Sequence of chain 1.D:
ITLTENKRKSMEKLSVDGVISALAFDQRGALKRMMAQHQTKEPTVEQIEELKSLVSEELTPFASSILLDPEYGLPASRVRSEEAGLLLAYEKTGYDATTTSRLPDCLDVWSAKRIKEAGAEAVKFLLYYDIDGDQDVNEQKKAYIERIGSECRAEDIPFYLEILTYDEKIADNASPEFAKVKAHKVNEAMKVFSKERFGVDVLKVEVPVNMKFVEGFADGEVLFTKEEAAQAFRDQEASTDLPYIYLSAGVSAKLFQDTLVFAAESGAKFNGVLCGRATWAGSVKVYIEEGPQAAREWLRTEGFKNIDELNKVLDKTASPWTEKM

A small-molecule ligand and the protein it binds are described below.
Small molecule (SMILES): O=P(O)(O)OC[C@H](O)CO

Binding-site contacts:
Ligand atom O4P contacts residue GLY252 of chain 1.D at 3.9 Å.
Ligand atom C1 contacts residue GLN29 of chain 1.D at 4.0 Å.
Ligand atom O3P contacts residue LEU276 of chain 1.D at 3.4 Å (h-bond).
Ligand atom O3P contacts residue SER250 of chain 1.D at 2.2 Å (h-bond).
Ligand atom O1 contacts residue LEU69 of chain 1.D at 3.9 Å.
Ligand atom O1 contacts residue LYS206 of chain 1.D at 2.8 Å (salt-bridge).
Ligand atom P contacts residue GLN29 of chain 1.D at 3.9 Å.
Ligand atom C3 contacts residue LYS206 of chain 1.D at 3.0 Å.
Ligand atom P contacts residue ARG279 of chain 1.D at 3.4 Å.
Ligand atom C1 contacts residue GLU164 of chain 1.D at 4.1 Å.
Ligand atom P contacts residue GLY278 of chain 1.D at 3.5 Å.
Ligand atom O3P contacts residue CYS277 of chain 1.D at 3.7 Å.
Ligand atom O2P contacts residue GLY278 of chain 1.D at 3.1 Å.
Ligand atom O1 contacts residue LYS126 of chain 1.D at 3.1 Å (salt-bridge).
Ligand atom O1P contacts residue GLY278 of chain 1.D at 4.0 Å.
Ligand atom O3P contacts residue ALA251 of chain 1.D at 3.8 Å.
Ligand atom C2 contacts residue GLU164 of chain 1.D at 4.2 Å.
Ligand atom O1P contacts residue LYS206 of chain 1.D at 4.1 Å.
Ligand atom C1 contacts residue LEU69 of chain 1.D at 4.0 Å (hydrophobic).
Ligand atom O4P contacts residue ALA251 of chain 1.D at 3.4 Å (h-bond).
Ligand atom O2P contacts residue SER250 of chain 1.D at 3.4 Å (h-bond).
Ligand atom O1P contacts residue ALA26 of chain 1.D at 3.5 Å.
Ligand atom O2P contacts residue GLN29 of chain 1.D at 3.3 Å (h-bond).
Ligand atom C1 contacts residue ALA26 of chain 1.D at 4.2 Å (hydrophobic).
Ligand atom O1 contacts residue ASP28 of chain 1.D at 3.0 Å (salt-bridge).
Ligand atom O1P contacts residue GLN29 of chain 1.D at 3.5 Å (h-bond).
Ligand atom P contacts residue LEU276 of chain 1.D at 4.1 Å.
Ligand atom O1 contacts residue GLU164 of chain 1.D at 2.9 Å (salt-bridge).
Ligand atom C1 contacts residue LYS206 of chain 1.D at 2.9 Å.
Ligand atom O2P contacts residue ARG279 of chain 1.D at 2.5 Å (salt-bridge).
Ligand atom O4P contacts residue ARG279 of chain 1.D at 2.8 Å (salt-bridge).
Ligand atom P contacts residue SER250 of chain 1.D at 3.2 Å.
Ligand atom C3 contacts residue LEU276 of chain 1.D at 3.9 Å (hydrophobic).
Ligand atom C1 contacts residue ASP28 of chain 1.D at 2.9 Å.
Ligand atom O3P contacts residue GLY278 of chain 1.D at 3.0 Å (h-bond).
Ligand atom C3 contacts residue ALA26 of chain 1.D at 4.2 Å (hydrophobic).
Ligand atom C2 contacts residue LYS206 of chain 1.D at 2.0 Å.
Ligand atom O1P contacts residue LEU276 of chain 1.D at 3.7 Å.
Ligand atom O4P contacts residue SER250 of chain 1.D at 3.4 Å (h-bond).
Ligand atom C2 contacts residue ALA26 of chain 1.D at 3.7 Å (hydrophobic).